Binding-site contacts:
Ligand atom C15 contacts residue LEU23 of chain 2.B at 4.1 Å (hydrophobic).
Ligand atom C14 contacts residue ILE84 of chain 2.B at 3.7 Å (hydrophobic).
Ligand atom C37 contacts residue GLY49 of chain 2.B at 3.9 Å.
Ligand atom O22 contacts residue GLY49 of chain 2.B at 3.7 Å.
Ligand atom C36 contacts residue GLY49 of chain 2.B at 3.4 Å.
Ligand atom O28 contacts residue ASN30 of chain 2.B at 4.1 Å.
Ligand atom C30 contacts residue GLY48 of chain 2.B at 2.8 Å.
Ligand atom C35 contacts residue GLY48 of chain 2.B at 3.7 Å.
Ligand atom C4 contacts residue ILE50 of chain 2.B at 3.7 Å (hydrophobic).
Ligand atom O9 contacts residue ILE50 of chain 2.B at 3.5 Å.
Ligand atom C25 contacts residue ALA28 of chain 2.B at 4.0 Å (hydrophobic).
Ligand atom O26 contacts residue ALA28 of chain 2.B at 3.6 Å.
Ligand atom O26 contacts residue ASN30 of chain 2.B at 3.2 Å (h-bond).
Ligand atom C36 contacts residue GLY48 of chain 2.B at 3.9 Å.
Ligand atom C37 contacts residue ILE50 of chain 2.B at 3.7 Å (hydrophobic).
Ligand atom C27 contacts residue ASN30 of chain 2.B at 3.3 Å.
Ligand atom C5 contacts residue ILE50 of chain 2.B at 3.7 Å (hydrophobic).
Ligand atom C19 contacts residue GLY27 of chain 2.B at 4.0 Å.
Ligand atom C29 contacts residue ASP29 of chain 2.B at 3.9 Å.
Ligand atom O18 contacts residue GLY27 of chain 2.B at 3.5 Å.
Ligand atom C29 contacts residue GLY27 of chain 2.B at 3.6 Å.
Ligand atom C25 contacts residue ASN30 of chain 2.B at 3.9 Å.
Ligand atom O28 contacts residue ASP29 of chain 2.B at 2.9 Å (salt-bridge).
Ligand atom C33 contacts residue GLY27 of chain 2.B at 3.6 Å.
Ligand atom O23 contacts residue ALA28 of chain 2.B at 3.6 Å.
Ligand atom O18 contacts residue ASP25 of chain 2.B at 2.7 Å (salt-bridge).
Ligand atom C15 contacts residue VAL82 of chain 2.B at 3.7 Å (hydrophobic).
Ligand atom O18 contacts residue ALA28 of chain 2.B at 4.0 Å.
Ligand atom N20 contacts residue GLY27 of chain 2.B at 3.2 Å (h-bond).
Ligand atom C17 contacts residue ASP25 of chain 2.B at 3.4 Å.
Ligand atom S8 contacts residue ILE50 of chain 2.B at 3.9 Å.
Ligand atom C31 contacts residue GLY48 of chain 2.B at 3.4 Å.
Ligand atom C25 contacts residue VAL32 of chain 2.B at 4.0 Å (hydrophobic).
Ligand atom O10 contacts residue ILE50 of chain 2.B at 3.4 Å.
Ligand atom C32 contacts residue GLY27 of chain 2.B at 3.8 Å.
Ligand atom C27 contacts residue ASP29 of chain 2.B at 3.5 Å.
Ligand atom C36 contacts residue ILE50 of chain 2.B at 3.6 Å (hydrophobic).
Ligand atom O28 contacts residue ALA28 of chain 2.B at 3.9 Å.
Ligand atom O23 contacts residue GLY27 of chain 2.B at 3.9 Å.
Ligand atom O26 contacts residue ASP29 of chain 2.B at 3.1 Å (salt-bridge).

Sequence of chain 2.B:
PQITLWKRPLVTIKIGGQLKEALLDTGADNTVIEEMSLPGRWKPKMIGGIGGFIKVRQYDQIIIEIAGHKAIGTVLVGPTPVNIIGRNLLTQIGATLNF

This protein binds this small molecule.
Small molecule (SMILES): CC(C)CN(C[C@@H](O)[C@H](Cc1ccccc1)NC(=O)O[C@H]1CO[C@H]2OCC[C@H]21)S(=O)(=O)c1ccc(N)cc1